Binding-site contacts:
Ligand atom CB contacts residue GLU41 of chain 1.A at 3.8 Å.
Ligand atom CE1 contacts residue PRO47 of chain 1.A at 4.0 Å (hydrophobic).
Ligand atom CG contacts residue PRO47 of chain 1.A at 4.4 Å (hydrophobic).
Ligand atom CA contacts residue GLU41 of chain 1.A at 3.1 Å.
Ligand atom CE1 contacts residue TYR1 of chain 1.G at 3.9 Å (hydrophobic).
Ligand atom CD1 contacts residue PRO47 of chain 1.A at 4.4 Å (hydrophobic).
Ligand atom CE2 contacts residue PRO47 of chain 1.A at 3.4 Å (hydrophobic).
Ligand atom CG contacts residue SER46 of chain 1.A at 4.1 Å.
Ligand atom C contacts residue CYS48 of chain 1.A at 4.0 Å (hydrophobic).
Ligand atom CD2 contacts residue PRO45 of chain 1.A at 3.6 Å (hydrophobic).
Ligand atom C contacts residue TYR1 of chain 1.G at 1.3 Å (hydrophobic).
Ligand atom C contacts residue GLU41 of chain 1.A at 3.7 Å.
Ligand atom O contacts residue SER46 of chain 1.A at 3.5 Å (h-bond).
Ligand atom CB contacts residue LEU44 of chain 1.A at 3.5 Å (hydrophobic).
Ligand atom CG contacts residue TYR1 of chain 1.G at 3.7 Å (hydrophobic).
Ligand atom N contacts residue ARG2 of chain 1.A at 3.8 Å.
Ligand atom O contacts residue CYS48 of chain 1.A at 2.9 Å (h-bond).
Ligand atom CE2 contacts residue SER46 of chain 1.A at 3.5 Å.
Ligand atom CB contacts residue SER46 of chain 1.A at 4.5 Å.
Ligand atom CD2 contacts residue LEU44 of chain 1.A at 3.5 Å (hydrophobic).
Ligand atom CD2 contacts residue SER46 of chain 1.A at 3.5 Å.
Ligand atom CZ contacts residue SER46 of chain 1.A at 4.4 Å.
Ligand atom CD1 contacts residue TYR1 of chain 1.G at 3.4 Å (hydrophobic).
Ligand atom CD2 contacts residue PRO47 of chain 1.A at 3.9 Å (hydrophobic).
Ligand atom CA contacts residue SER46 of chain 1.A at 4.0 Å.
Ligand atom CG contacts residue LEU44 of chain 1.A at 4.0 Å (hydrophobic).
Ligand atom CE2 contacts residue PRO45 of chain 1.A at 3.3 Å (hydrophobic).
Ligand atom CA contacts residue TYR1 of chain 1.G at 2.4 Å (hydrophobic).
Ligand atom CB contacts residue TYR1 of chain 1.G at 3.2 Å (hydrophobic).
Ligand atom CA contacts residue LEU44 of chain 1.A at 3.6 Å (hydrophobic).
Ligand atom CZ contacts residue PRO47 of chain 1.A at 3.6 Å (hydrophobic).
Ligand atom C contacts residue SER46 of chain 1.A at 4.2 Å.
Ligand atom O contacts residue GLU41 of chain 1.A at 3.8 Å.
Ligand atom CZ contacts residue PRO45 of chain 1.A at 4.5 Å (hydrophobic).
Ligand atom N contacts residue GLU41 of chain 1.A at 2.6 Å (salt-bridge).
Ligand atom O contacts residue TYR1 of chain 1.G at 2.2 Å (h-bond).
Ligand atom N contacts residue TYR1 of chain 1.G at 3.7 Å.
Ligand atom O contacts residue PRO47 of chain 1.A at 3.4 Å.
Ligand atom N contacts residue SER46 of chain 1.A at 2.9 Å (h-bond).
Ligand atom N contacts residue LEU44 of chain 1.A at 2.7 Å (h-bond).

Sequence of chain 1.A:
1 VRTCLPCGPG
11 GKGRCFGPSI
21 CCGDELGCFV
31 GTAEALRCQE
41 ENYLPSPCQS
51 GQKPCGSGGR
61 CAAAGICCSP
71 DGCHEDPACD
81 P

The small molecule below binds the protein below.
Small molecule (SMILES): N[C@@H](Cc1ccccc1)C(=O)O